Sequence of chain 1.B:
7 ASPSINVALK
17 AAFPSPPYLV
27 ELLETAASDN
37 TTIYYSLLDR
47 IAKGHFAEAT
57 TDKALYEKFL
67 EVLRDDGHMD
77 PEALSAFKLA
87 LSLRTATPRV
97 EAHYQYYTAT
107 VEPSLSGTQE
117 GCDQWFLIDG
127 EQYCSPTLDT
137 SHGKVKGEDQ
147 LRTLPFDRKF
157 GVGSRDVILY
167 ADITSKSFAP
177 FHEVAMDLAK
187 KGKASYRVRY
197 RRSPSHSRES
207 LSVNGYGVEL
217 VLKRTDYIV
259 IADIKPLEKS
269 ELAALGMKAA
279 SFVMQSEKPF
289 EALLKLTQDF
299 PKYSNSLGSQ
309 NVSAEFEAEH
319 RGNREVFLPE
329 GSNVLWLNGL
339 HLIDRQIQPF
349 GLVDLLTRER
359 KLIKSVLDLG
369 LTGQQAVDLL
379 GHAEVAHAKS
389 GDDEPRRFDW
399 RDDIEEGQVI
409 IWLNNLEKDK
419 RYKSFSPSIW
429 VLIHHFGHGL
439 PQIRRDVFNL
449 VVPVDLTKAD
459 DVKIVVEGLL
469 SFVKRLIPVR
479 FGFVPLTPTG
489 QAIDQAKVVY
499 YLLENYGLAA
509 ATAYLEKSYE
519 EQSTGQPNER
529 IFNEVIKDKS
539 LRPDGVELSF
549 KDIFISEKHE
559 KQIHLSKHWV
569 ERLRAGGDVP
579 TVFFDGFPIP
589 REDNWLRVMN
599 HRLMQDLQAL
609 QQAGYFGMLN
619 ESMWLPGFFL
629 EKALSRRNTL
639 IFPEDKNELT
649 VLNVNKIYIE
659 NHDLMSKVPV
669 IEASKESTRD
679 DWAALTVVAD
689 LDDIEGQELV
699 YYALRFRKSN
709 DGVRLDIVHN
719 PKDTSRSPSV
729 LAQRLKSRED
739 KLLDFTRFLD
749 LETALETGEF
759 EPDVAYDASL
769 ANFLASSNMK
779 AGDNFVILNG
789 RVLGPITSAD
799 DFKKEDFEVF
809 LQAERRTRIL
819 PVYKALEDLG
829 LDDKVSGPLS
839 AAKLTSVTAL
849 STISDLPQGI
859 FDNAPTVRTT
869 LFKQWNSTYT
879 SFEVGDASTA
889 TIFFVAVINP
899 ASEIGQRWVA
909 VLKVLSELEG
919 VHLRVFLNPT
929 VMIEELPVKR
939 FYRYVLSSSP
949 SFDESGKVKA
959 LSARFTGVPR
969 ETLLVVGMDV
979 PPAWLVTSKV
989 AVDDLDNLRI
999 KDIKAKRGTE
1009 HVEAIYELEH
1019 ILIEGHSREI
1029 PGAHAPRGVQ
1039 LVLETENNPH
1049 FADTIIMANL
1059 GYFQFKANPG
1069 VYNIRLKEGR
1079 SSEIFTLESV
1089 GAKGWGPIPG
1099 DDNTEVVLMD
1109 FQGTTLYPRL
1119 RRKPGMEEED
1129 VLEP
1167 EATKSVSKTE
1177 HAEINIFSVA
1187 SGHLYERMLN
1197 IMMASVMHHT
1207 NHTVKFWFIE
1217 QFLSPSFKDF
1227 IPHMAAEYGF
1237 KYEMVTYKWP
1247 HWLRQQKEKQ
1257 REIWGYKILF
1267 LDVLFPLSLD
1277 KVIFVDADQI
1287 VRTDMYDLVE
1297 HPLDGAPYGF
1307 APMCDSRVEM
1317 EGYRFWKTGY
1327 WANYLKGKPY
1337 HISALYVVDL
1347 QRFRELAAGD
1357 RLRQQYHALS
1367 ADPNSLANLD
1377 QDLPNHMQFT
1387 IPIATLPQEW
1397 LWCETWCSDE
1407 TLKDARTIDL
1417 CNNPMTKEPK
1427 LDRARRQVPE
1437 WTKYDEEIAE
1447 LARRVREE

This small molecule binds to this protein.
Small molecule (SMILES): CC(=O)N[C@H]1[C@H](O[C@H]2[C@H](O)[C@@H](NC(C)=O)CO[C@@H]2CO)O[C@H](CO)[C@@H](O[C@@H]2O[C@H](CO)[C@@H](O)[C@H](O[C@H]3O[C@H](CO[C@H]4O[C@H](CO)[C@@H](O)[C@H](O)[C@@H]4O)[C@@H](O)[C@H](O)[C@@H]3O)[C@@H]2O)[C@@H]1O

Binding-site contacts:
Ligand atom C2 contacts residue ASN36 of chain 1.B at 2.4 Å.
Ligand atom C1 contacts residue ASN36 of chain 1.B at 1.4 Å.
Ligand atom C8 contacts residue GLU658 of chain 1.B at 3.1 Å.
Ligand atom O5 contacts residue ILE39 of chain 1.B at 3.9 Å.
Ligand atom N2 contacts residue ASN36 of chain 1.B at 3.0 Å (h-bond).
Ligand atom N2 contacts residue GLU658 of chain 1.B at 3.2 Å (salt-bridge).
Ligand atom C7 contacts residue HIS74 of chain 1.B at 4.1 Å.
Ligand atom O5 contacts residue THR38 of chain 1.B at 2.6 Å (h-bond).
Ligand atom C2 contacts residue GLU658 of chain 1.B at 4.3 Å.
Ligand atom O7 contacts residue ASP72 of chain 1.B at 3.7 Å.
Ligand atom C5 contacts residue ASN36 of chain 1.B at 3.5 Å.
Ligand atom O6 contacts residue GLY73 of chain 1.B at 3.4 Å (h-bond).
Ligand atom C8 contacts residue ASN36 of chain 1.B at 4.2 Å.
Ligand atom O7 contacts residue GLY73 of chain 1.B at 4.3 Å.
Ligand atom C8 contacts residue THR38 of chain 1.B at 4.3 Å.
Ligand atom O6 contacts residue ILE39 of chain 1.B at 3.1 Å.
Ligand atom C5 contacts residue GLY73 of chain 1.B at 4.2 Å.
Ligand atom C5 contacts residue THR38 of chain 1.B at 3.5 Å.
Ligand atom C3 contacts residue ASN36 of chain 1.B at 3.7 Å.
Ligand atom C6 contacts residue GLY73 of chain 1.B at 4.4 Å.
Ligand atom C3 contacts residue GLU658 of chain 1.B at 4.4 Å.
Ligand atom O5 contacts residue GLY73 of chain 1.B at 4.2 Å.
Ligand atom C8 contacts residue LYS654 of chain 1.B at 3.6 Å.
Ligand atom O5 contacts residue ASN36 of chain 1.B at 2.3 Å (h-bond).
Ligand atom C7 contacts residue GLU658 of chain 1.B at 3.7 Å.
Ligand atom O7 contacts residue HIS74 of chain 1.B at 3.8 Å.
Ligand atom O6 contacts residue ASN36 of chain 1.B at 3.8 Å.
Ligand atom O7 contacts residue ASN36 of chain 1.B at 2.8 Å (h-bond).
Ligand atom C7 contacts residue ASP35 of chain 1.B at 4.1 Å.
Ligand atom C8 contacts residue HIS74 of chain 1.B at 3.5 Å.
Ligand atom C8 contacts residue ASP35 of chain 1.B at 4.0 Å.
Ligand atom C6 contacts residue HIS74 of chain 1.B at 3.9 Å.
Ligand atom C7 contacts residue ASN36 of chain 1.B at 3.1 Å.
Ligand atom C6 contacts residue THR38 of chain 1.B at 3.9 Å.
Ligand atom C6 contacts residue ILE39 of chain 1.B at 3.5 Å (hydrophobic).
Ligand atom O7 contacts residue ASP35 of chain 1.B at 3.3 Å (salt-bridge).
Ligand atom C6 contacts residue ASN36 of chain 1.B at 4.1 Å.
Ligand atom C1 contacts residue THR38 of chain 1.B at 3.6 Å.
Ligand atom C4 contacts residue ASN36 of chain 1.B at 4.0 Å.
Ligand atom O6 contacts residue HIS74 of chain 1.B at 3.6 Å.